Sequence of chain 1.A:
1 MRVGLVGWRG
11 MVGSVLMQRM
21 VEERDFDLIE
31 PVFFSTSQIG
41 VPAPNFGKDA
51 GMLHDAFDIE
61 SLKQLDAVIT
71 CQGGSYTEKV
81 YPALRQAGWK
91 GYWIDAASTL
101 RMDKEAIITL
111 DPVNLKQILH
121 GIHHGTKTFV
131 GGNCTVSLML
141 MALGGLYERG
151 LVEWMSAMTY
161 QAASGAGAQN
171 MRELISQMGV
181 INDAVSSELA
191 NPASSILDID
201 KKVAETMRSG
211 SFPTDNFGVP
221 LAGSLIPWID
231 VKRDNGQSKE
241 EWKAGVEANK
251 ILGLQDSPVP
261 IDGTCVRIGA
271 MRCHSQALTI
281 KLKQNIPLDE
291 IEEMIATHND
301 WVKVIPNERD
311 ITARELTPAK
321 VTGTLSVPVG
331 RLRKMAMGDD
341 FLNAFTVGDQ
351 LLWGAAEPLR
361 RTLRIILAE

The small molecule below binds the protein below.
Small molecule (SMILES): O=C(O)c1ccc([N+](=O)[O-])cc1P(=O)(O)O

Binding-site contacts:
Ligand atom O9 contacts residue ALA96 of chain 1.A at 3.3 Å.
Ligand atom O15 contacts residue GLY73 of chain 1.A at 3.6 Å.
Ligand atom C4 contacts residue SER98 of chain 1.A at 3.9 Å.
Ligand atom N1 contacts residue NAP1 of chain 1.D at 2.9 Å (h-bond).
Ligand atom O14 contacts residue SER98 of chain 1.A at 2.7 Å (h-bond).
Ligand atom O8 contacts residue ALA97 of chain 1.A at 3.6 Å (h-bond).
Ligand atom O12 contacts residue SER98 of chain 1.A at 3.8 Å.
Ligand atom C6 contacts residue ARG101 of chain 1.A at 3.8 Å.
Ligand atom O11 contacts residue ARG101 of chain 1.A at 2.8 Å (salt-bridge).
Ligand atom C4 contacts residue ALA97 of chain 1.A at 3.8 Å (hydrophobic).
Ligand atom N1 contacts residue CYS71 of chain 1.A at 3.9 Å.
Ligand atom C2 contacts residue NAP1 of chain 1.D at 3.2 Å.
Ligand atom C6 contacts residue ALA96 of chain 1.A at 3.5 Å (hydrophobic).
Ligand atom C2 contacts residue ALA97 of chain 1.A at 3.9 Å (hydrophobic).
Ligand atom O11 contacts residue SER98 of chain 1.A at 3.8 Å.
Ligand atom C2 contacts residue ALA96 of chain 1.A at 3.8 Å (hydrophobic).
Ligand atom O12 contacts residue LYS243 of chain 1.A at 3.5 Å (salt-bridge).
Ligand atom O9 contacts residue NAP1 of chain 1.D at 3.9 Å.
Ligand atom C3 contacts residue ALA97 of chain 1.A at 3.6 Å (hydrophobic).
Ligand atom O8 contacts residue NAP1 of chain 1.D at 3.6 Å (h-bond).
Ligand atom C4 contacts residue NAP1 of chain 1.D at 3.6 Å.
Ligand atom O15 contacts residue NAP1 of chain 1.D at 3.3 Å.
Ligand atom O11 contacts residue LYS243 of chain 1.A at 3.5 Å (salt-bridge).
Ligand atom C7 contacts residue NAP1 of chain 1.D at 3.6 Å.
Ligand atom O11 contacts residue ASN133 of chain 1.A at 3.3 Å (h-bond).
Ligand atom O8 contacts residue GLY73 of chain 1.A at 3.5 Å (h-bond).
Ligand atom C10 contacts residue ARG101 of chain 1.A at 3.7 Å.
Ligand atom N1 contacts residue ALA96 of chain 1.A at 3.8 Å.
Ligand atom O9 contacts residue CYS71 of chain 1.A at 3.9 Å.
Ligand atom O16 contacts residue NAP1 of chain 1.D at 3.2 Å.
Ligand atom P13 contacts residue NAP1 of chain 1.D at 3.9 Å.
Ligand atom C7 contacts residue ALA96 of chain 1.A at 3.4 Å (hydrophobic).
Ligand atom O8 contacts residue ALA96 of chain 1.A at 3.4 Å.
Ligand atom C3 contacts residue NAP1 of chain 1.D at 3.0 Å.
Ligand atom C10 contacts residue SER98 of chain 1.A at 3.9 Å.
Ligand atom O14 contacts residue ALA97 of chain 1.A at 3.7 Å.
Ligand atom O15 contacts residue GLY74 of chain 1.A at 2.8 Å (h-bond).
Ligand atom O8 contacts residue CYS71 of chain 1.A at 3.5 Å (h-bond).
Ligand atom C6 contacts residue NAP1 of chain 1.D at 3.9 Å.
Ligand atom O9 contacts residue VAL12 of chain 1.A at 3.8 Å.